A protein and the small-molecule ligand that binds it are described below.
Small molecule (SMILES): CC(=O)N[C@H]1[C@H](O[C@H]2[C@H](O)[C@@H](NC(C)=O)CO[C@@H]2CO)O[C@H](CO)[C@@H](O[C@H]2O[C@H](CO)[C@@H](O)[C@H](O)[C@@H]2O)[C@@H]1O

Binding-site contacts:
Ligand atom C2 contacts residue ASN279 of chain 1.C at 2.5 Å.
Ligand atom O7 contacts residue ASN277 of chain 1.C at 4.5 Å.
Ligand atom C5 contacts residue ASN279 of chain 1.C at 3.6 Å.
Ligand atom C2 contacts residue GLU278 of chain 1.C at 4.1 Å.
Ligand atom O7 contacts residue ASN279 of chain 1.C at 4.2 Å.
Ligand atom C7 contacts residue GLU278 of chain 1.C at 3.6 Å.
Ligand atom C7 contacts residue ASN277 of chain 1.C at 4.3 Å.
Ligand atom C4 contacts residue ASN279 of chain 1.C at 4.2 Å.
Ligand atom N2 contacts residue ASN279 of chain 1.C at 3.0 Å (h-bond).
Ligand atom C1 contacts residue GLU278 of chain 1.C at 4.1 Å.
Ligand atom C8 contacts residue ASN277 of chain 1.C at 4.1 Å.
Ligand atom C7 contacts residue ASN279 of chain 1.C at 3.8 Å.
Ligand atom C3 contacts residue ASN279 of chain 1.C at 3.8 Å.
Ligand atom C8 contacts residue GLU278 of chain 1.C at 3.3 Å.
Ligand atom N2 contacts residue GLU278 of chain 1.C at 3.0 Å (salt-bridge).
Ligand atom C1 contacts residue ASN279 of chain 1.C at 1.4 Å.
Ligand atom O5 contacts residue ASN279 of chain 1.C at 2.3 Å (h-bond).

Sequence of chain 1.C:
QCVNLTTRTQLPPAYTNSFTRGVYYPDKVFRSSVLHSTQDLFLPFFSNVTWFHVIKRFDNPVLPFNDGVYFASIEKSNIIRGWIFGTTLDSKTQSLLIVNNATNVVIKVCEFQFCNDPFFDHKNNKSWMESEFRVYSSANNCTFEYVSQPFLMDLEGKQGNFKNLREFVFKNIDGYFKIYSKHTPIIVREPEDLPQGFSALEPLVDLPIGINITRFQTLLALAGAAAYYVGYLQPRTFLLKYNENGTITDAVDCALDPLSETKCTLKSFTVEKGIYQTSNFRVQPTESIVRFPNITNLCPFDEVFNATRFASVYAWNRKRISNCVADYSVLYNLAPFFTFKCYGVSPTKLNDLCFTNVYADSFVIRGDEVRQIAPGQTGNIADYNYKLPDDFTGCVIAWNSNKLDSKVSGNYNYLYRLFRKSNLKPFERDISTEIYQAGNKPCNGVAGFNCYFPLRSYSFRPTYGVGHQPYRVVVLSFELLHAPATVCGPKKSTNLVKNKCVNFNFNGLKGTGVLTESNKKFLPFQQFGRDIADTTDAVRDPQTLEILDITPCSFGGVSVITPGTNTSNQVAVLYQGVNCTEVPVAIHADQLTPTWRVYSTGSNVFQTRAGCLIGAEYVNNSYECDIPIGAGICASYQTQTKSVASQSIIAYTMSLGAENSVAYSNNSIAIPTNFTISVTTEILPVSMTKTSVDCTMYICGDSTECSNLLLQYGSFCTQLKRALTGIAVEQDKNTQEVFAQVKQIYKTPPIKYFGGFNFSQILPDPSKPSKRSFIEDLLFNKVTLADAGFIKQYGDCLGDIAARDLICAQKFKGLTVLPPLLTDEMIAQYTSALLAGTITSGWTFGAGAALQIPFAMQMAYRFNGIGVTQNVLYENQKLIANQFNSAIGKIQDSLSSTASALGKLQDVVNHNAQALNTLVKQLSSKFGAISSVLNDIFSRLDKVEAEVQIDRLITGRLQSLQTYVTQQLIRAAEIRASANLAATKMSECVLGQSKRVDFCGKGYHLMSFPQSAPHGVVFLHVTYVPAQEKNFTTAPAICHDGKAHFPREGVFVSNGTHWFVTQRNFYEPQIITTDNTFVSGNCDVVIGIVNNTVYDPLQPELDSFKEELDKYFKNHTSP